Sequence of chain 1.A:
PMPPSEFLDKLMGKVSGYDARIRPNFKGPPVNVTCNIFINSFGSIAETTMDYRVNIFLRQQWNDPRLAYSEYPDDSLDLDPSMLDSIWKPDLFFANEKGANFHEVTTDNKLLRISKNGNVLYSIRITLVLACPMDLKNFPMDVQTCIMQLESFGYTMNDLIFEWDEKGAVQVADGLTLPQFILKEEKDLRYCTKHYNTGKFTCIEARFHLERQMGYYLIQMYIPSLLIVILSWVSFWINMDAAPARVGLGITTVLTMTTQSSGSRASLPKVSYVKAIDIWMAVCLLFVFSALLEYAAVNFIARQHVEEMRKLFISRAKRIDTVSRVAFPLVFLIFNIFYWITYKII

Binding-site contacts:
Ligand atom O contacts residue SER153 of chain 1.A at 3.0 Å (h-bond).
Ligand atom OXT contacts residue LEU141 of chain 1.A at 4.1 Å.
Ligand atom N contacts residue TYR226 of chain 1.B at 3.3 Å.
Ligand atom N contacts residue SER182 of chain 1.B at 3.6 Å.
Ligand atom CD contacts residue PHE87 of chain 1.A at 3.6 Å (hydrophobic).
Ligand atom OXT contacts residue SER153 of chain 1.A at 4.1 Å.
Ligand atom OXT contacts residue THR228 of chain 1.B at 3.0 Å (h-bond).
Ligand atom CG contacts residue LEU141 of chain 1.A at 3.8 Å (hydrophobic).
Ligand atom CB contacts residue PHE231 of chain 1.B at 3.6 Å (hydrophobic).
Ligand atom N contacts residue PHE87 of chain 1.A at 4.4 Å.
Ligand atom CG contacts residue SER153 of chain 1.A at 3.9 Å.
Ligand atom CD contacts residue PHE183 of chain 1.B at 3.9 Å (hydrophobic).
Ligand atom C contacts residue SER153 of chain 1.A at 3.4 Å.
Ligand atom N contacts residue PHE183 of chain 1.B at 4.3 Å.
Ligand atom C contacts residue LEU141 of chain 1.A at 4.2 Å (hydrophobic).
Ligand atom CG contacts residue PHE231 of chain 1.B at 4.5 Å (hydrophobic).
Ligand atom OXT contacts residue PHE231 of chain 1.B at 4.1 Å.
Ligand atom N contacts residue GLU181 of chain 1.B at 3.5 Å (salt-bridge).
Ligand atom OXT contacts residue ARG89 of chain 1.A at 3.5 Å (salt-bridge).
Ligand atom N contacts residue PHE123 of chain 1.B at 3.9 Å.
Ligand atom CD contacts residue TYR226 of chain 1.B at 3.7 Å (hydrophobic).
Ligand atom O contacts residue PHE87 of chain 1.A at 3.3 Å.
Ligand atom CG contacts residue PHE183 of chain 1.B at 3.6 Å (hydrophobic).
Ligand atom O contacts residue ARG89 of chain 1.A at 3.1 Å (salt-bridge).
Ligand atom CD contacts residue PHE123 of chain 1.B at 4.4 Å (hydrophobic).
Ligand atom CB contacts residue PHE183 of chain 1.B at 3.3 Å (hydrophobic).
Ligand atom C contacts residue PHE87 of chain 1.A at 4.3 Å (hydrophobic).
Ligand atom CD contacts residue PHE231 of chain 1.B at 4.4 Å (hydrophobic).
Ligand atom C contacts residue ARG89 of chain 1.A at 3.8 Å.
Ligand atom N contacts residue PHE231 of chain 1.B at 3.9 Å.
Ligand atom C contacts residue THR228 of chain 1.B at 4.2 Å.

Sequence of chain 1.B:
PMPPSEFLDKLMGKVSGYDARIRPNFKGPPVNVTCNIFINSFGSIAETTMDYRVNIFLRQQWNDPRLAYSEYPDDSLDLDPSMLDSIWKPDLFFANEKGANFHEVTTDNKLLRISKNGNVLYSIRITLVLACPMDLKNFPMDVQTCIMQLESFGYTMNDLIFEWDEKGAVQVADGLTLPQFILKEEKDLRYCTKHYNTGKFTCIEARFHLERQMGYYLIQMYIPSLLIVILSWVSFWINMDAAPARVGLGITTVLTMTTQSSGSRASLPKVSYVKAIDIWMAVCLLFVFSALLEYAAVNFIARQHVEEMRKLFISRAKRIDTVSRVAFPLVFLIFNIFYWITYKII

A protein and the small-molecule ligand that binds it are described below.
Small molecule (SMILES): NCCCC(=O)O